Binding-site contacts:
Ligand atom O8 contacts residue ARG220 of chain 1.B at 3.5 Å (salt-bridge).
Ligand atom O15 contacts residue CYS236 of chain 1.B at 3.8 Å.
Ligand atom C12 contacts residue ASP269 of chain 1.B at 3.7 Å.
Ligand atom O13 contacts residue PHE167 of chain 1.B at 3.6 Å.
Ligand atom N3 contacts residue GLU270 of chain 1.B at 2.7 Å (salt-bridge).
Ligand atom C6 contacts residue PHE272 of chain 1.B at 3.1 Å (hydrophobic).
Ligand atom C8 contacts residue ASP166 of chain 1.B at 3.5 Å.
Ligand atom N1 contacts residue PHE272 of chain 1.B at 2.9 Å (h-bond).
Ligand atom C7 contacts residue GLU270 of chain 1.B at 3.5 Å.
Ligand atom C14 contacts residue ASP168 of chain 1.B at 3.7 Å.
Ligand atom N2 contacts residue PHE272 of chain 1.B at 2.7 Å (h-bond).
Ligand atom C9 contacts residue ASP166 of chain 1.B at 3.9 Å.
Ligand atom N2 contacts residue ASP269 of chain 1.B at 2.8 Å (salt-bridge).
Ligand atom O7 contacts residue ASP199 of chain 1.B at 2.6 Å (salt-bridge).
Ligand atom N3 contacts residue ASP168 of chain 1.B at 2.8 Å (salt-bridge).
Ligand atom O14 contacts residue CYS236 of chain 1.B at 3.6 Å.
Ligand atom C11 contacts residue ASP269 of chain 1.B at 3.4 Å.
Ligand atom O14 contacts residue ASN235 of chain 1.B at 3.4 Å (h-bond).
Ligand atom O5 contacts residue ASP166 of chain 1.B at 4.0 Å.
Ligand atom O13 contacts residue ASP168 of chain 1.B at 3.0 Å (salt-bridge).
Ligand atom O8 contacts residue GLN36 of chain 1.B at 2.8 Å (h-bond).
Ligand atom C15 contacts residue ASN235 of chain 1.B at 3.6 Å.
Ligand atom O8 contacts residue PHE272 of chain 1.B at 3.6 Å.
Ligand atom O13 contacts residue ASP166 of chain 1.B at 3.8 Å.
Ligand atom N3 contacts residue PHE167 of chain 1.B at 3.6 Å.
Ligand atom C4 contacts residue GLN36 of chain 1.B at 3.7 Å.
Ligand atom O11 contacts residue ASN235 of chain 1.B at 4.0 Å.
Ligand atom O10 contacts residue ASP166 of chain 1.B at 3.9 Å.
Ligand atom C12 contacts residue ASP166 of chain 1.B at 3.8 Å.
Ligand atom N4 contacts residue ASP168 of chain 1.B at 3.8 Å.
Ligand atom C7 contacts residue ASP168 of chain 1.B at 3.7 Å.
Ligand atom O11 contacts residue ASP168 of chain 1.B at 3.4 Å (salt-bridge).
Ligand atom C15 contacts residue ASP168 of chain 1.B at 3.5 Å.
Ligand atom C10 contacts residue ASP166 of chain 1.B at 3.4 Å.
Ligand atom C18 contacts residue CYS236 of chain 1.B at 3.9 Å (hydrophobic).
Ligand atom C3 contacts residue ASP199 of chain 1.B at 3.5 Å.
Ligand atom C5 contacts residue PHE272 of chain 1.B at 3.4 Å (hydrophobic).
Ligand atom C12 contacts residue GLU270 of chain 1.B at 3.4 Å.
Ligand atom N3 contacts residue ASP166 of chain 1.B at 2.8 Å (salt-bridge).
Ligand atom C7 contacts residue ASP166 of chain 1.B at 3.6 Å.

Sequence of chain 1.B:
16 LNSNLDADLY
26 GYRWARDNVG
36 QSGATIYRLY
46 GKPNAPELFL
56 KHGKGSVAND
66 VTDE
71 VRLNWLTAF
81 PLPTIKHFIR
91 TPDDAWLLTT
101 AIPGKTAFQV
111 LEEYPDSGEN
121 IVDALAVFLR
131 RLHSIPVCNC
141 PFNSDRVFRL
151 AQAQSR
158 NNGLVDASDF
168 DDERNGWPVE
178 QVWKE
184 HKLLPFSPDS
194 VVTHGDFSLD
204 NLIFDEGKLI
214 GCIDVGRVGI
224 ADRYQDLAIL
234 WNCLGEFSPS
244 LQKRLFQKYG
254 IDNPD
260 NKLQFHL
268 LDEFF

A protein and the small-molecule ligand that binds it are described below.
Small molecule (SMILES): NC[C@H]1O[C@H](O[C@H]2[C@H](O)[C@@H](O[C@H]3O[C@H](CO)[C@@H](O)[C@H](N)[C@H]3O)[C@H](N)C[C@@H]2N)[C@H](O)[C@@H](O)[C@@H]1O